This small molecule binds to this protein.
Small molecule (SMILES): CC(=O)N[C@@H]1[C@@H](O)[C@H](O[C@H]2O[C@H](CO)[C@H](O)[C@H](O[C@]3(C(=O)O)C[C@H](O)[C@@H](NC(C)=O)[C@H]([C@H](O)[C@H](O)CO)O3)[C@H]2O)[C@@H](COS(=O)(=O)O)O[C@H]1O

Sequence of chain 1.E:
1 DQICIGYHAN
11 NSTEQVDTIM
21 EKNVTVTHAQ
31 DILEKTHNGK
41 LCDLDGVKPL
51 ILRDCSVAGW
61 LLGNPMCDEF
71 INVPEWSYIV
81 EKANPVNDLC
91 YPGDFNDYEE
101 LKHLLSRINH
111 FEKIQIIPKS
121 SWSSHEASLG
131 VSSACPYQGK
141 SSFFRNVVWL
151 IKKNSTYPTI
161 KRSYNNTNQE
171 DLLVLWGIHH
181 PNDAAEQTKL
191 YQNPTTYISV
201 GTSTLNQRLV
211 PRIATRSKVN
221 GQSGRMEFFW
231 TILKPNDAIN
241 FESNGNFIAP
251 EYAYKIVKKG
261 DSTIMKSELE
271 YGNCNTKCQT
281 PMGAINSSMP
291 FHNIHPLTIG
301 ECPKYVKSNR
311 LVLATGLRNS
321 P

Binding-site contacts:
Ligand atom C7 contacts residue TRP149 of chain 1.E at 4.0 Å (hydrophobic).
Ligand atom O10 contacts residue LEU190 of chain 1.E at 3.1 Å.
Ligand atom O1A contacts residue SER133 of chain 1.E at 3.8 Å.
Ligand atom O9 contacts residue ASN182 of chain 1.E at 3.0 Å (h-bond).
Ligand atom C10 contacts residue TRP149 of chain 1.E at 4.0 Å (hydrophobic).
Ligand atom C11 contacts residue VAL131 of chain 1.E at 3.5 Å (hydrophobic).
Ligand atom O7A contacts residue LYS189 of chain 1.E at 3.1 Å (salt-bridge).
Ligand atom C9 contacts residue TYR91 of chain 1.E at 3.2 Å (hydrophobic).
Ligand atom O6 contacts residue GLN222 of chain 1.E at 3.9 Å.
Ligand atom O1B contacts residue SER132 of chain 1.E at 3.4 Å.
Ligand atom C11 contacts residue LEU129 of chain 1.E at 3.4 Å (hydrophobic).
Ligand atom C5 contacts residue VAL131 of chain 1.E at 4.0 Å (hydrophobic).
Ligand atom O9 contacts residue HIS179 of chain 1.E at 3.3 Å (h-bond).
Ligand atom O1A contacts residue GLN222 of chain 1.E at 2.9 Å (h-bond).
Ligand atom C8 contacts residue GLU186 of chain 1.E at 3.9 Å.
Ligand atom N5 contacts residue VAL131 of chain 1.E at 3.0 Å (h-bond).
Ligand atom O9 contacts residue GLY224 of chain 1.E at 4.0 Å.
Ligand atom O1B contacts residue SER133 of chain 1.E at 2.8 Å (h-bond).
Ligand atom O1B contacts residue GLN222 of chain 1.E at 3.7 Å.
Ligand atom C9 contacts residue TRP149 of chain 1.E at 4.1 Å (hydrophobic).
Ligand atom O9 contacts residue GLU186 of chain 1.E at 2.8 Å (salt-bridge).
Ligand atom C1 contacts residue SER133 of chain 1.E at 3.7 Å.
Ligand atom C9 contacts residue HIS179 of chain 1.E at 3.3 Å.
Ligand atom C10 contacts residue VAL131 of chain 1.E at 3.7 Å (hydrophobic).
Ligand atom O9 contacts residue TYR91 of chain 1.E at 3.2 Å (h-bond).
Ligand atom O1A contacts residue SER132 of chain 1.E at 2.6 Å (h-bond).
Ligand atom O7 contacts residue GLU186 of chain 1.E at 3.7 Å.
Ligand atom C6 contacts residue GLU186 of chain 1.E at 3.4 Å.
Ligand atom O8 contacts residue TYR91 of chain 1.E at 2.9 Å (h-bond).
Ligand atom C1 contacts residue SER132 of chain 1.E at 3.5 Å.
Ligand atom C11 contacts residue TRP149 of chain 1.E at 3.8 Å (hydrophobic).
Ligand atom C9 contacts residue GLU186 of chain 1.E at 3.5 Å.
Ligand atom O8 contacts residue GLN222 of chain 1.E at 3.3 Å (h-bond).
Ligand atom O4 contacts residue GLN222 of chain 1.E at 2.9 Å (h-bond).
Ligand atom C4 contacts residue VAL131 of chain 1.E at 3.9 Å (hydrophobic).
Ligand atom O3 contacts residue GLN222 of chain 1.E at 3.6 Å.
Ligand atom C1 contacts residue GLN222 of chain 1.E at 3.3 Å.
Ligand atom C2 contacts residue GLN222 of chain 1.E at 4.0 Å.
Ligand atom C8 contacts residue TYR91 of chain 1.E at 3.7 Å (hydrophobic).
Ligand atom C10 contacts residue LEU190 of chain 1.E at 4.0 Å (hydrophobic).